The small molecule below binds the protein below.
Small molecule (SMILES): C[C@H](O)[C@H](N)[C@@H]1O[C@](O)(C(=O)O)C[C@H](O)[C@@H]1N

Binding-site contacts:
Ligand atom O1B contacts residue SER441 of chain 1.R at 3.4 Å (h-bond).
Ligand atom C1 contacts residue SER441 of chain 1.R at 2.1 Å.
Ligand atom O1A contacts residue ALA440 of chain 1.R at 3.5 Å (h-bond).
Ligand atom O4 contacts residue SER441 of chain 1.R at 3.6 Å.
Ligand atom C6 contacts residue SER441 of chain 1.R at 3.8 Å.
Ligand atom O6 contacts residue SER441 of chain 1.R at 2.9 Å (h-bond).
Ligand atom C5 contacts residue SER441 of chain 1.R at 4.0 Å.
Ligand atom C2 contacts residue SER441 of chain 1.R at 1.4 Å.
Ligand atom O1A contacts residue SER441 of chain 1.R at 2.3 Å (h-bond).
Ligand atom C3 contacts residue SER441 of chain 1.R at 1.8 Å.
Ligand atom C4 contacts residue SER441 of chain 1.R at 3.1 Å.

Sequence of chain 1.R:
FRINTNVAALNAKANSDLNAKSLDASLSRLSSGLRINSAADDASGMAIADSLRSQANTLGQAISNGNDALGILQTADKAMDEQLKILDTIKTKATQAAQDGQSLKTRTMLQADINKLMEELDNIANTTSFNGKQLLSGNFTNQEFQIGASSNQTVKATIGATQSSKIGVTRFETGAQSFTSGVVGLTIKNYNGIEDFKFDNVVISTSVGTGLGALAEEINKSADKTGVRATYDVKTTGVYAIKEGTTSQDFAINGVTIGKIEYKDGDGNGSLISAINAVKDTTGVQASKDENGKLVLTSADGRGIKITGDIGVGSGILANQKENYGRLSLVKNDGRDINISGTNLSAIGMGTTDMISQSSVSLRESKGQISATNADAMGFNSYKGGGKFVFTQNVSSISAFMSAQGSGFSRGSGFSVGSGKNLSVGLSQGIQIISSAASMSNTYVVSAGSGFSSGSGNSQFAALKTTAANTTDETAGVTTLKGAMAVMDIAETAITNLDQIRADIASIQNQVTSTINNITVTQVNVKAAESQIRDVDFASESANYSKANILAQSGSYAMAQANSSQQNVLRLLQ